Sequence of chain 1.B:
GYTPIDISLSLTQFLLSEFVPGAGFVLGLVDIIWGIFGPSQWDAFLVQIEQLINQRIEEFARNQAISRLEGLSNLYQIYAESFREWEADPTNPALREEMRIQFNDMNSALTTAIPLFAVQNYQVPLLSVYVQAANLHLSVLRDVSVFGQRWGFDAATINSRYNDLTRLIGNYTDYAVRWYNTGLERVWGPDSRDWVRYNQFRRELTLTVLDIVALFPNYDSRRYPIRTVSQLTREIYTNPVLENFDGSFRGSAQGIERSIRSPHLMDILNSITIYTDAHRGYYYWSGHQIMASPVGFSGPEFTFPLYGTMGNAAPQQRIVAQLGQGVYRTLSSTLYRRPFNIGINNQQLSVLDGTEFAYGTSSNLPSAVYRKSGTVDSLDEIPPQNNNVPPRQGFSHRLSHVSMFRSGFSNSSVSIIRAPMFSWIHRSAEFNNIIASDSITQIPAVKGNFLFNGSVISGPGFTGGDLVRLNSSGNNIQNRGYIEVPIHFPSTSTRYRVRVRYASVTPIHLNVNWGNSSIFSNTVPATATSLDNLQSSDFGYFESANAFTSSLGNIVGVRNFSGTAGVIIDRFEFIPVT

Binding-site contacts:
Ligand atom CB contacts residue PHE246 of chain 1.B at 4.2 Å (hydrophobic).
Ligand atom CA contacts residue ASN245 of chain 1.B at 4.0 Å.
Ligand atom NAA contacts residue PHE246 of chain 1.B at 3.6 Å.
Ligand atom NAA contacts residue TYR337 of chain 1.B at 4.0 Å.
Ligand atom NAA contacts residue ASN245 of chain 1.B at 3.0 Å (h-bond).
Ligand atom CB contacts residue ASP247 of chain 1.B at 4.1 Å.
Ligand atom ND contacts residue ARG339 of chain 1.B at 3.5 Å.
Ligand atom CC contacts residue TYR337 of chain 1.B at 3.8 Å (hydrophobic).
Ligand atom CA contacts residue ASP247 of chain 1.B at 3.8 Å.
Ligand atom CA contacts residue TYR337 of chain 1.B at 3.4 Å (hydrophobic).
Ligand atom NAA contacts residue ASP247 of chain 1.B at 3.1 Å (salt-bridge).
Ligand atom CA contacts residue PHE246 of chain 1.B at 4.0 Å (hydrophobic).
Ligand atom ND contacts residue TYR337 of chain 1.B at 4.4 Å.

This protein binds this small molecule.
Small molecule (SMILES): NCCCN